A small-molecule ligand and the protein it binds are described below.
Small molecule (SMILES): CC(C)[C@H](NC(=O)[C@H](CCCN=C(N)N)NC(=O)[C@@H](N)CCC(=O)O)C(=O)N[C@H](C=O)CCCCN

Binding-site contacts:
Ligand atom CG2 contacts residue PHE76 of chain 45.B at 3.8 Å (hydrophobic).

Sequence of chain 45.B:
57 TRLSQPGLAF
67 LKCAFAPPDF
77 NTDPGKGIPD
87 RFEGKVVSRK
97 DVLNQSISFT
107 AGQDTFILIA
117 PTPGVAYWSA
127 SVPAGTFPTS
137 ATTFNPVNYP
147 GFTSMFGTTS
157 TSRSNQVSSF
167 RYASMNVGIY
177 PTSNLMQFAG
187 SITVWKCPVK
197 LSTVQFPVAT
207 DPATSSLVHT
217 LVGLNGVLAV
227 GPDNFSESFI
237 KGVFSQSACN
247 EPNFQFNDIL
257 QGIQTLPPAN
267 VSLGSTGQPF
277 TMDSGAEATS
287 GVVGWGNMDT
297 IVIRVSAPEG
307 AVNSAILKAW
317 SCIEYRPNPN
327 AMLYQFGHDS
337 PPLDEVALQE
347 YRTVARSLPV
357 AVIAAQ